Binding-site contacts:
Ligand atom C7 contacts residue GLU400 of chain 1.B at 4.3 Å.
Ligand atom C5 contacts residue ASN371 of chain 1.B at 3.6 Å.
Ligand atom C1 contacts residue ASN371 of chain 1.B at 1.4 Å.
Ligand atom C4 contacts residue ASN371 of chain 1.B at 4.2 Å.
Ligand atom O5 contacts residue VAL379 of chain 1.B at 4.0 Å.
Ligand atom N2 contacts residue ASN371 of chain 1.B at 2.8 Å (h-bond).
Ligand atom C8 contacts residue SER398 of chain 1.B at 3.5 Å.
Ligand atom C2 contacts residue ASN371 of chain 1.B at 2.3 Å.
Ligand atom C8 contacts residue GLU400 of chain 1.B at 3.5 Å.
Ligand atom O7 contacts residue ASN371 of chain 1.B at 3.3 Å (h-bond).
Ligand atom C1 contacts residue VAL379 of chain 1.B at 4.4 Å (hydrophobic).
Ligand atom C1 contacts residue PRO381 of chain 1.B at 4.3 Å (hydrophobic).
Ligand atom C7 contacts residue SER398 of chain 1.B at 4.0 Å.
Ligand atom N2 contacts residue GLU400 of chain 1.B at 4.4 Å.
Ligand atom C8 contacts residue ASN371 of chain 1.B at 4.3 Å.
Ligand atom C8 contacts residue ILE399 of chain 1.B at 4.2 Å (hydrophobic).
Ligand atom O7 contacts residue SER398 of chain 1.B at 3.0 Å (h-bond).
Ligand atom O5 contacts residue PRO381 of chain 1.B at 4.4 Å.
Ligand atom O5 contacts residue ASN371 of chain 1.B at 2.3 Å (h-bond).
Ligand atom C8 contacts residue SER369 of chain 1.B at 3.5 Å.
Ligand atom C7 contacts residue ASN371 of chain 1.B at 3.2 Å.
Ligand atom C3 contacts residue ASN371 of chain 1.B at 3.7 Å.
Ligand atom O6 contacts residue GLU400 of chain 1.B at 3.9 Å.

A small-molecule ligand and the protein it binds are described below.
Small molecule (SMILES): CC(=O)N[C@H]1[C@H](O[C@H]2[C@H](O)[C@@H](NC(C)=O)CO[C@@H]2CO)O[C@H](CO)[C@@H](O[C@@H]2O[C@H](CO[C@H]3O[C@H](CO[C@H]4O[C@H](CO)[C@@H](O)[C@H](O)[C@@H]4O)[C@@H](O)[C@H](O[C@H]4O[C@H](CO)[C@@H](O)[C@H](O)[C@@H]4O)[C@@H]3O)[C@@H](O)[C@H](O[C@H]3O[C@H](CO)[C@@H](O)[C@H](O)[C@@H]3O)[C@@H]2O)[C@@H]1O

Sequence of chain 1.B:
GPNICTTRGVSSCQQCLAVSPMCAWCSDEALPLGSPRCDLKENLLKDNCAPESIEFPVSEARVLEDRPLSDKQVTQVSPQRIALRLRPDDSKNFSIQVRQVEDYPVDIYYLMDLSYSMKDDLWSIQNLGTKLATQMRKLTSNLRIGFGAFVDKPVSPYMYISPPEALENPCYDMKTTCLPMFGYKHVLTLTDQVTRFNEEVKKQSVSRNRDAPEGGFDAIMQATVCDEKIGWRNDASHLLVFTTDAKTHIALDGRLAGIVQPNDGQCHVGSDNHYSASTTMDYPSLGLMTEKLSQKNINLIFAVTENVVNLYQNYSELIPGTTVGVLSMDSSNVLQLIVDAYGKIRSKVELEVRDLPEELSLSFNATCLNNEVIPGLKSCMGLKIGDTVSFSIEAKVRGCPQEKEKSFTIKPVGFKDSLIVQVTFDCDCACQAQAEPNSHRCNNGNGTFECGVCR